Sequence of chain 1.C:
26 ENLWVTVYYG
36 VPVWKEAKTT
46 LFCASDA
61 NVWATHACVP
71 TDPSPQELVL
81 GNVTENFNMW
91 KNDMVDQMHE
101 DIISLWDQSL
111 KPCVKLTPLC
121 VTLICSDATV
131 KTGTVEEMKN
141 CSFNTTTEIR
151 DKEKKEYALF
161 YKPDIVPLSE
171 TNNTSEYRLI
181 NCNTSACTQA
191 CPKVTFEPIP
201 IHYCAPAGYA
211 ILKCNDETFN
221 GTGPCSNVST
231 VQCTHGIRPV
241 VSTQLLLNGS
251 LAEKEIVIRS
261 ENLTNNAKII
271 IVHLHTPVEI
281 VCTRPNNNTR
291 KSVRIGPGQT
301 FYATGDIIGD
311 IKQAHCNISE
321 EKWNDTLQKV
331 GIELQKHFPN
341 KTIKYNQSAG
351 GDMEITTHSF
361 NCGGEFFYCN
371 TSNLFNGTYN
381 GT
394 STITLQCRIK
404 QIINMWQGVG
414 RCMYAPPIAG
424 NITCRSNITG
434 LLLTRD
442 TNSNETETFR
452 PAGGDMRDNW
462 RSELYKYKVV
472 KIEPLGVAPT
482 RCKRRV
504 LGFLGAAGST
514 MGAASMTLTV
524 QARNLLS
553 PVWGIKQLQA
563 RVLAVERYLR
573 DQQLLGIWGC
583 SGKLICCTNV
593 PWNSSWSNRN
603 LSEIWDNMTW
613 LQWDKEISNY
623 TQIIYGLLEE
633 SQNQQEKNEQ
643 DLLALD

This small molecule binds to this protein.
Small molecule (SMILES): CC(=O)N[C@@H]1[C@@H](O)[C@H](O)[C@@H](CO)O[C@H]1O

Binding-site contacts:
Ligand atom C7 contacts residue ASN595 of chain 1.C at 4.0 Å.
Ligand atom C5 contacts residue SER597 of chain 1.C at 3.9 Å.
Ligand atom C2 contacts residue ASN595 of chain 1.C at 2.5 Å.
Ligand atom C6 contacts residue SER597 of chain 1.C at 3.9 Å.
Ligand atom N2 contacts residue ASN595 of chain 1.C at 3.0 Å (h-bond).
Ligand atom C3 contacts residue ASN595 of chain 1.C at 3.8 Å.
Ligand atom C4 contacts residue ASN595 of chain 1.C at 4.2 Å.
Ligand atom C1 contacts residue SER597 of chain 1.C at 3.5 Å.
Ligand atom C1 contacts residue ASN595 of chain 1.C at 1.4 Å.
Ligand atom C5 contacts residue ASN595 of chain 1.C at 3.7 Å.
Ligand atom O5 contacts residue SER597 of chain 1.C at 2.8 Å (h-bond).
Ligand atom O5 contacts residue ASN595 of chain 1.C at 2.3 Å (h-bond).
Ligand atom O6 contacts residue SER597 of chain 1.C at 3.9 Å.